Binding-site contacts:
Ligand atom C5 contacts residue ASN122 of chain 1.D at 3.5 Å.
Ligand atom C4 contacts residue ASN122 of chain 1.D at 4.1 Å.
Ligand atom O6 contacts residue ASN122 of chain 1.D at 3.8 Å.
Ligand atom O7 contacts residue ASN122 of chain 1.D at 3.7 Å.
Ligand atom C6 contacts residue ASN122 of chain 1.D at 4.3 Å.
Ligand atom C2 contacts residue ASN122 of chain 1.D at 2.4 Å.
Ligand atom C3 contacts residue ASN122 of chain 1.D at 3.7 Å.
Ligand atom C7 contacts residue ASN122 of chain 1.D at 3.2 Å.
Ligand atom N2 contacts residue ASN122 of chain 1.D at 2.7 Å (h-bond).
Ligand atom C1 contacts residue ASN122 of chain 1.D at 1.3 Å.
Ligand atom C8 contacts residue ASN122 of chain 1.D at 4.3 Å.
Ligand atom O5 contacts residue ASN122 of chain 1.D at 2.3 Å (h-bond).
Ligand atom O6 contacts residue GLN100 of chain 1.D at 3.7 Å.

A protein and the small-molecule ligand that binds it are described below.
Small molecule (SMILES): CC(=O)N[C@H]1[C@H](O[C@H]2[C@H](O)[C@@H](NC(C)=O)CO[C@@H]2CO)O[C@H](CO)[C@@H](O[C@@H]2O[C@H](CO)[C@@H](O)[C@H](O)[C@@H]2O)[C@@H]1O

Sequence of chain 1.D:
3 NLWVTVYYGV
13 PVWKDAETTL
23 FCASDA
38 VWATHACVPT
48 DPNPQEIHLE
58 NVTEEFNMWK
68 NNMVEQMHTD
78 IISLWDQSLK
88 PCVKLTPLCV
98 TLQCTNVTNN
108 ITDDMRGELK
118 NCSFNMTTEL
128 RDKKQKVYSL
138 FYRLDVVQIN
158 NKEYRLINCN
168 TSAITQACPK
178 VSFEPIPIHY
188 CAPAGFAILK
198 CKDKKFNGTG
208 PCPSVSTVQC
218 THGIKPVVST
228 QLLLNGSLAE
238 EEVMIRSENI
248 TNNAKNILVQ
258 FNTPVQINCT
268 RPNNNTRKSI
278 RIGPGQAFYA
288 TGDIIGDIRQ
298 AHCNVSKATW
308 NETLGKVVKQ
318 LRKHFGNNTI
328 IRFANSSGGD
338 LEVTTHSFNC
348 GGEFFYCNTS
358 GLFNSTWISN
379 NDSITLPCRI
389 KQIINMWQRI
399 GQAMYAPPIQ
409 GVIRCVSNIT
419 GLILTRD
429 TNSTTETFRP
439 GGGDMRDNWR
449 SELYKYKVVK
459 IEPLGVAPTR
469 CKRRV